Sequence of chain 2.A:
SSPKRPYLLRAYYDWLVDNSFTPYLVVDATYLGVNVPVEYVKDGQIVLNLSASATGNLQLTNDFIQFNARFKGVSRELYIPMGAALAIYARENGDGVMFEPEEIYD

A small-molecule ligand and the protein it binds are described below.
Small molecule (SMILES): C[C@H](NC(=O)CNC(=O)[C@H](Cc1cnc[nH]1)NC(=O)[C@H](CCCN=C(N)N)NC(=O)CN)C(=O)N[C@@H](C)C(=O)N[C@@H](CC(N)=O)C(=O)N[C@@H](CC(=O)O)C(=O)N[C@@H](CCC(=O)O)C(=O)N[C@@H](CC(N)=O)C(=O)N[C@@H](Cc1ccc(O)cc1)C(=O)O

Binding-site contacts:
Ligand atom N contacts residue VAL51 of chain 2.A at 2.9 Å (h-bond).
Ligand atom CA contacts residue SER57 of chain 2.A at 3.5 Å.
Ligand atom ND2 contacts residue ASN53 of chain 2.A at 3.0 Å (h-bond).
Ligand atom O contacts residue ALA58 of chain 2.A at 3.1 Å.
Ligand atom CB contacts residue VAL51 of chain 2.A at 3.4 Å (hydrophobic).
Ligand atom CE1 contacts residue ALA73 of chain 2.A at 3.6 Å (hydrophobic).
Ligand atom N contacts residue ARG74 of chain 2.A at 2.8 Å (salt-bridge).
Ligand atom OD1 contacts residue PHE75 of chain 2.A at 3.6 Å.
Ligand atom N contacts residue SER57 of chain 2.A at 2.9 Å (h-bond).
Ligand atom NH1 contacts residue ARG95 of chain 2.A at 3.5 Å (salt-bridge).
Ligand atom C contacts residue TYR28 of chain 2.A at 3.6 Å (hydrophobic).
Ligand atom OH contacts residue SER79 of chain 2.A at 3.2 Å (h-bond).
Ligand atom OXT contacts residue ARG74 of chain 2.A at 2.8 Å (salt-bridge).
Ligand atom OD1 contacts residue SER57 of chain 2.A at 3.0 Å (h-bond).
Ligand atom O contacts residue SER57 of chain 2.A at 3.4 Å (h-bond).
Ligand atom OD1 contacts residue LYS76 of chain 2.A at 3.0 Å (salt-bridge).
Ligand atom CA contacts residue ARG74 of chain 2.A at 3.5 Å.
Ligand atom OD1 contacts residue LEU52 of chain 2.A at 3.5 Å.
Ligand atom CD1 contacts residue ALA73 of chain 2.A at 3.6 Å (hydrophobic).
Ligand atom NH2 contacts residue ARG95 of chain 2.A at 3.1 Å.
Ligand atom CE1 contacts residue SER79 of chain 2.A at 3.5 Å.
Ligand atom C contacts residue ARG74 of chain 2.A at 3.6 Å.
Ligand atom OD1 contacts residue ARG74 of chain 2.A at 3.5 Å (salt-bridge).
Ligand atom CB contacts residue ASN53 of chain 2.A at 3.5 Å.
Ligand atom ND2 contacts residue ALA58 of chain 2.A at 3.5 Å (h-bond).
Ligand atom CA contacts residue TYR28 of chain 2.A at 3.4 Å (hydrophobic).
Ligand atom N contacts residue TYR28 of chain 2.A at 3.3 Å (h-bond).
Ligand atom C contacts residue SER57 of chain 2.A at 3.6 Å.
Ligand atom CZ contacts residue ASN72 of chain 2.A at 3.5 Å.
Ligand atom OD2 contacts residue LYS76 of chain 2.A at 3.2 Å (salt-bridge).
Ligand atom OD1 contacts residue ASN53 of chain 2.A at 2.8 Å (h-bond).
Ligand atom OD2 contacts residue GLY77 of chain 2.A at 2.8 Å (h-bond).
Ligand atom O contacts residue TYR44 of chain 2.A at 3.6 Å.
Ligand atom OD2 contacts residue ARG74 of chain 2.A at 3.5 Å (salt-bridge).
Ligand atom CB contacts residue ARG74 of chain 2.A at 3.6 Å.
Ligand atom O contacts residue ALA58 of chain 2.A at 3.4 Å.
Ligand atom CB contacts residue ARG74 of chain 2.A at 3.5 Å.
Ligand atom CG contacts residue LYS76 of chain 2.A at 3.5 Å.
Ligand atom CG contacts residue ARG74 of chain 2.A at 3.2 Å.
Ligand atom OH contacts residue ASN72 of chain 2.A at 3.2 Å.